Binding-site contacts:
Ligand atom C7 contacts residue ASN325 of chain 1.C at 3.9 Å.
Ligand atom C1 contacts residue ASN325 of chain 1.C at 1.4 Å.
Ligand atom C2 contacts residue ASN325 of chain 1.C at 2.4 Å.
Ligand atom C5 contacts residue ASN325 of chain 1.C at 3.7 Å.
Ligand atom N2 contacts residue ASN325 of chain 1.C at 2.9 Å (h-bond).
Ligand atom C3 contacts residue ASN325 of chain 1.C at 3.8 Å.
Ligand atom C4 contacts residue ASN325 of chain 1.C at 4.2 Å.
Ligand atom O5 contacts residue ASN325 of chain 1.C at 2.4 Å (h-bond).
Ligand atom O7 contacts residue ASN325 of chain 1.C at 4.3 Å.
Ligand atom C8 contacts residue PHE353 of chain 1.C at 4.0 Å (hydrophobic).

Sequence of chain 1.C:
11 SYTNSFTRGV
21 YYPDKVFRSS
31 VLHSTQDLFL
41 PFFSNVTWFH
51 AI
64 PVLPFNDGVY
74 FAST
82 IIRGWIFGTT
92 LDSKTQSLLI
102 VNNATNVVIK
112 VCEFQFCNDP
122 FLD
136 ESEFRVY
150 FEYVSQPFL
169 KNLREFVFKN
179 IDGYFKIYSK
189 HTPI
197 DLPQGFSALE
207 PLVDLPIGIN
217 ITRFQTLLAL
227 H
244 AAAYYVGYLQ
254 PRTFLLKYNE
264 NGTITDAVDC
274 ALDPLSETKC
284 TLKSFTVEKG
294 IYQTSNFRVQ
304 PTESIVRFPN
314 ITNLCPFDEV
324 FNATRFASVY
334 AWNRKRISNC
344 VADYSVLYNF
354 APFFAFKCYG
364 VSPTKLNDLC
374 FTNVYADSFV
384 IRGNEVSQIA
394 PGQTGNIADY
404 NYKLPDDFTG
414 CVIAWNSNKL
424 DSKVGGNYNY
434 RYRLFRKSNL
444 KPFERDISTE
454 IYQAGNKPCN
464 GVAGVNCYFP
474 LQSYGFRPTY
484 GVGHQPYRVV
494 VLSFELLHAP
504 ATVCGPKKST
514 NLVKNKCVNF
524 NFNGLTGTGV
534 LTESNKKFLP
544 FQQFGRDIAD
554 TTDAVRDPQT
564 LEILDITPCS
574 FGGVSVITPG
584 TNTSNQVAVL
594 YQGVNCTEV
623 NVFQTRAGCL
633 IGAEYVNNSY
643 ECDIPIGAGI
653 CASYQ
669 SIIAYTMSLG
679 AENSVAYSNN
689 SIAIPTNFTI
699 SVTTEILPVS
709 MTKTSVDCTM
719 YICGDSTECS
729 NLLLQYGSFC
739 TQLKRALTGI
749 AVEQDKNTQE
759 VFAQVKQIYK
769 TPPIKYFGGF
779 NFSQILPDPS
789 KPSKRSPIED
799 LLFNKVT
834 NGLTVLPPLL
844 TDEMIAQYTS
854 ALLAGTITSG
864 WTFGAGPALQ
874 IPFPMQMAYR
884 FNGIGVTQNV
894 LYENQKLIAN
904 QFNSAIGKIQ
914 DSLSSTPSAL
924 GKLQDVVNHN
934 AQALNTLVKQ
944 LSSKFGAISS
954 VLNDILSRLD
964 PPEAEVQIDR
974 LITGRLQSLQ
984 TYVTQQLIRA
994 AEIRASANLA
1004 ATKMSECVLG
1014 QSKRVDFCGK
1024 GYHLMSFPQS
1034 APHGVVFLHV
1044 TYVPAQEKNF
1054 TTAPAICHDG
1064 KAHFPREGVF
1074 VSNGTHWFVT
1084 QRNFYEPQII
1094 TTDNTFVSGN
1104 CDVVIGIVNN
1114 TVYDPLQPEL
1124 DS

The small molecule below binds the protein below.
Small molecule (SMILES): CC(=O)N[C@@H]1[C@@H](O)[C@H](O)[C@@H](CO)O[C@H]1O